Binding-site contacts:
Ligand atom CD contacts residue GLU63 of chain 1.A at 3.5 Å.
Ligand atom C contacts residue LYS147 of chain 1.A at 3.2 Å.
Ligand atom O contacts residue ARG98 of chain 1.A at 2.7 Å (salt-bridge).
Ligand atom N contacts residue TYR8 of chain 1.A at 2.8 Å (h-bond).
Ligand atom O contacts residue TRP148 of chain 1.A at 2.9 Å (h-bond).
Ligand atom CD1 contacts residue TYR156 of chain 1.A at 3.2 Å (hydrophobic).
Ligand atom OXT contacts residue LYS147 of chain 1.A at 2.6 Å (salt-bridge).
Ligand atom N contacts residue TYR157 of chain 1.A at 3.0 Å (h-bond).
Ligand atom O contacts residue TYR8 of chain 1.A at 3.4 Å.
Ligand atom O contacts residue ARG67 of chain 1.A at 2.8 Å (salt-bridge).
Ligand atom CG1 contacts residue TRP74 of chain 1.A at 3.2 Å (hydrophobic).
Ligand atom CE contacts residue GLU63 of chain 1.A at 2.8 Å.
Ligand atom CG2 contacts residue ASP71 of chain 1.A at 3.4 Å.
Ligand atom OE1 contacts residue SER70 of chain 1.A at 3.5 Å.
Ligand atom CB contacts residue GLN64 of chain 1.A at 3.3 Å.
Ligand atom O contacts residue TYR160 of chain 1.A at 2.6 Å (h-bond).
Ligand atom N contacts residue TYR172 of chain 1.A at 2.9 Å (h-bond).
Ligand atom O contacts residue THR144 of chain 1.A at 2.7 Å (h-bond).
Ligand atom O contacts residue LYS147 of chain 1.A at 3.3 Å (salt-bridge).
Ligand atom CG contacts residue GLN64 of chain 1.A at 3.2 Å.
Ligand atom CB contacts residue TRP148 of chain 1.A at 3.4 Å (hydrophobic).
Ligand atom O contacts residue TRP74 of chain 1.A at 2.8 Å (h-bond).
Ligand atom CA contacts residue ASP71 of chain 1.A at 3.3 Å.
Ligand atom CE1 contacts residue ASP71 of chain 1.A at 3.5 Å.
Ligand atom O contacts residue TYR156 of chain 1.A at 2.5 Å (h-bond).
Ligand atom C contacts residue TYR8 of chain 1.A at 3.2 Å (hydrophobic).
Ligand atom CB contacts residue ASP71 of chain 1.A at 3.4 Å.
Ligand atom OH contacts residue ASP71 of chain 1.A at 2.5 Å (salt-bridge).
Ligand atom N contacts residue ASP71 of chain 1.A at 2.9 Å (salt-bridge).
Ligand atom CA contacts residue TYR172 of chain 1.A at 3.5 Å (hydrophobic).
Ligand atom CZ contacts residue ASP71 of chain 1.A at 3.3 Å.
Ligand atom C contacts residue TRP74 of chain 1.A at 3.5 Å (hydrophobic).
Ligand atom CB contacts residue ASP153 of chain 1.A at 3.0 Å.
Ligand atom OG contacts residue ASP153 of chain 1.A at 2.7 Å (salt-bridge).
Ligand atom CA contacts residue TYR8 of chain 1.A at 3.2 Å (hydrophobic).
Ligand atom N contacts residue GLN64 of chain 1.A at 2.8 Å (h-bond).
Ligand atom O contacts residue TYR85 of chain 1.A at 2.9 Å (h-bond).
Ligand atom CG1 contacts residue TYR157 of chain 1.A at 3.4 Å (hydrophobic).
Ligand atom N contacts residue TYR8 of chain 1.A at 3.5 Å (h-bond).
Ligand atom NZ contacts residue GLU63 of chain 1.A at 2.7 Å (salt-bridge).

A small-molecule ligand and the protein it binds are described below.
Small molecule (SMILES): CC(C)C[C@H](NC(=O)[C@H](Cc1ccc(O)cc1)NC(=O)[C@@H](N)CCCCN)C(=O)N[C@@H](CCC(N)=O)C(=O)N[C@H](C(=O)N[C@@H](C)C(=O)N[C@@H](CO)C(=O)N[C@@H](Cc1cnc[nH]1)C(=O)N[C@H](C(=O)O)C(C)C)C(C)C

Sequence of chain 1.A:
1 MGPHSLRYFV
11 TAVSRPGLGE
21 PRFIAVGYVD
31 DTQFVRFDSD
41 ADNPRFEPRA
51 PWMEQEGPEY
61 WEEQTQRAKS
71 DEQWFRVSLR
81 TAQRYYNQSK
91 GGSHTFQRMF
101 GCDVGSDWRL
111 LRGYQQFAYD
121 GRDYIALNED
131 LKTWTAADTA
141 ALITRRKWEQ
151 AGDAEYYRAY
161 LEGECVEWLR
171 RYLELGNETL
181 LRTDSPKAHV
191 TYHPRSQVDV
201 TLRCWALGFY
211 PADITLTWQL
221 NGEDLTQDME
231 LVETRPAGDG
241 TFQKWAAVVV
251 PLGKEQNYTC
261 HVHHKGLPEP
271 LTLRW